The small molecule below binds the protein below.
Small molecule (SMILES): [H]/N=C(\N)N[C@H]1C=C(C(=O)O)C[C@@H](OC(CC)CC)[C@@H]1NC(C)=O

Binding-site contacts:
Ligand atom NAE contacts residue GLU146 of chain 1.A at 3.6 Å (salt-bridge).
Ligand atom OAG contacts residue ARG288 of chain 1.A at 2.9 Å (salt-bridge).
Ligand atom CAS contacts residue TYR322 of chain 1.A at 3.1 Å (hydrophobic).
Ligand atom CAK contacts residue GLU195 of chain 1.A at 3.3 Å.
Ligand atom NAD contacts residue TRP97 of chain 1.A at 2.8 Å (h-bond).
Ligand atom OAH contacts residue ARG288 of chain 1.A at 3.2 Å (salt-bridge).
Ligand atom CAV contacts residue GLU196 of chain 1.A at 3.3 Å.
Ligand atom OAF contacts residue ARG70 of chain 1.A at 3.0 Å (salt-bridge).
Ligand atom CAV contacts residue TYR322 of chain 1.A at 3.8 Å (hydrophobic).
Ligand atom CAI contacts residue TYR322 of chain 1.A at 3.4 Å (hydrophobic).
Ligand atom CAR contacts residue ARG36 of chain 1.A at 3.8 Å.
Ligand atom NAD contacts residue ARG74 of chain 1.A at 3.3 Å (salt-bridge).
Ligand atom CAR contacts residue TYR322 of chain 1.A at 3.3 Å (hydrophobic).
Ligand atom CAL contacts residue ARG211 of chain 1.A at 3.8 Å.
Ligand atom CAJ contacts residue ARG211 of chain 1.A at 3.5 Å.
Ligand atom OAG contacts residue TYR322 of chain 1.A at 3.6 Å.
Ligand atom CAI contacts residue GLU37 of chain 1.A at 3.7 Å.
Ligand atom NAM contacts residue ASP69 of chain 1.A at 3.0 Å (salt-bridge).
Ligand atom CAB contacts residue ARG143 of chain 1.A at 3.5 Å.
Ligand atom CAQ contacts residue TRP97 of chain 1.A at 3.2 Å (hydrophobic).
Ligand atom CAJ contacts residue GLU196 of chain 1.A at 3.4 Å.
Ligand atom CAR contacts residue ARG288 of chain 1.A at 3.7 Å.
Ligand atom CAA contacts residue ARG211 of chain 1.A at 3.7 Å.
Ligand atom NAM contacts residue GLU37 of chain 1.A at 3.5 Å (salt-bridge).
Ligand atom CAI contacts residue ASP69 of chain 1.A at 3.3 Å.
Ligand atom CAL contacts residue TYR322 of chain 1.A at 3.5 Å (hydrophobic).
Ligand atom OAG contacts residue ARG211 of chain 1.A at 3.4 Å (salt-bridge).
Ligand atom CAT contacts residue GLU195 of chain 1.A at 3.8 Å.
Ligand atom CAW contacts residue ASP69 of chain 1.A at 3.9 Å.
Ligand atom CAC contacts residue TRP97 of chain 1.A at 3.7 Å (hydrophobic).
Ligand atom CAK contacts residue ARG143 of chain 1.A at 3.1 Å.
Ligand atom CAA contacts residue ASN213 of chain 1.A at 3.2 Å.
Ligand atom OAF contacts residue ASP69 of chain 1.A at 3.5 Å.
Ligand atom CAU contacts residue ASP69 of chain 1.A at 3.5 Å.
Ligand atom NAD contacts residue ASP69 of chain 1.A at 2.7 Å (salt-bridge).
Ligand atom CAJ contacts residue GLU195 of chain 1.A at 3.8 Å.
Ligand atom NAE contacts residue TRP97 of chain 1.A at 2.8 Å (h-bond).
Ligand atom CAQ contacts residue GLU37 of chain 1.A at 3.7 Å.
Ligand atom CAT contacts residue GLU196 of chain 1.A at 3.6 Å.
Ligand atom OAH contacts residue ARG36 of chain 1.A at 2.6 Å (salt-bridge).

Sequence of chain 1.A:
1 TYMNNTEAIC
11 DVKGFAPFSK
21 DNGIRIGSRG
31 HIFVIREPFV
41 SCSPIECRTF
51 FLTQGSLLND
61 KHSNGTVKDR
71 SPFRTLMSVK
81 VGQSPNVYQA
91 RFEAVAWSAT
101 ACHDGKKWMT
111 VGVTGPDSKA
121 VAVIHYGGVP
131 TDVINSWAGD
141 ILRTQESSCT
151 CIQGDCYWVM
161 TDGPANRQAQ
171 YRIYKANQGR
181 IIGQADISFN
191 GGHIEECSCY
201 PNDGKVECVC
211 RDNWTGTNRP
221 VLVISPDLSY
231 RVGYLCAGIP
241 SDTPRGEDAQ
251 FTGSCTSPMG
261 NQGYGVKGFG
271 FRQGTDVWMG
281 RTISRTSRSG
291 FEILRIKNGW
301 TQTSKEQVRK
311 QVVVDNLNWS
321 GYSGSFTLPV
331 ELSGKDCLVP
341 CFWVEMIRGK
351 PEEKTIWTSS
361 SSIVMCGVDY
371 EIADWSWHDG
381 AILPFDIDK